The protein below binds the small molecule below.
Small molecule (SMILES): C[C@]12CCC(=O)C[C@@H]1CC[C@@H]1[C@@H]2CC[C@]2(C)[C@@H](O)CC[C@@H]12

Sequence of chain 1.A:
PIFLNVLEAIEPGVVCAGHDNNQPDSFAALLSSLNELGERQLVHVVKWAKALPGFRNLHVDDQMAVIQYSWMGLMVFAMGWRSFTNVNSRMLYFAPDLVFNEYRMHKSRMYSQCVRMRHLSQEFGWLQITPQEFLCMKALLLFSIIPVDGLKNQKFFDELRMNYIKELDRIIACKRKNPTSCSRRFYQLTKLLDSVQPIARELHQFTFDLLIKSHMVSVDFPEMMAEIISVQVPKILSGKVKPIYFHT

Binding-site contacts:
Ligand atom C18 contacts residue THR209 of chain 1.A at 3.3 Å.
Ligand atom C12 contacts residue LEU36 of chain 1.A at 3.5 Å (hydrophobic).
Ligand atom C17 contacts residue THR209 of chain 1.A at 3.7 Å.
Ligand atom C2 contacts residue LEU39 of chain 1.A at 4.0 Å (hydrophobic).
Ligand atom C12 contacts residue ASN37 of chain 1.A at 3.1 Å.
Ligand atom O3 contacts residue PHE96 of chain 1.A at 3.7 Å.
Ligand atom C19 contacts residue MET77 of chain 1.A at 3.8 Å (hydrophobic).
Ligand atom O3 contacts residue LEU39 of chain 1.A at 4.1 Å.
Ligand atom C18 contacts residue MET74 of chain 1.A at 3.8 Å (hydrophobic).
Ligand atom C3 contacts residue MET77 of chain 1.A at 4.1 Å (hydrophobic).
Ligand atom C16 contacts residue THR209 of chain 1.A at 3.8 Å.
Ligand atom C13 contacts residue THR209 of chain 1.A at 4.1 Å.
Ligand atom C16 contacts residue LEU33 of chain 1.A at 4.0 Å (hydrophobic).
Ligand atom C6 contacts residue PHE96 of chain 1.A at 4.0 Å (hydrophobic).
Ligand atom C2 contacts residue MET77 of chain 1.A at 3.9 Å (hydrophobic).
Ligand atom C6 contacts residue VAL78 of chain 1.A at 4.1 Å (hydrophobic).
Ligand atom O17 contacts residue PHE223 of chain 1.A at 3.7 Å.
Ligand atom C7 contacts residue LEU205 of chain 1.A at 4.2 Å (hydrophobic).
Ligand atom C19 contacts residue MET74 of chain 1.A at 4.2 Å (hydrophobic).
Ligand atom C18 contacts residue ASN37 of chain 1.A at 4.2 Å.
Ligand atom C16 contacts residue PHE208 of chain 1.A at 3.8 Å (hydrophobic).
Ligand atom C1 contacts residue LEU36 of chain 1.A at 4.0 Å (hydrophobic).
Ligand atom O3 contacts residue MET77 of chain 1.A at 4.2 Å.
Ligand atom C4 contacts residue MET77 of chain 1.A at 4.0 Å (hydrophobic).
Ligand atom C11 contacts residue LEU36 of chain 1.A at 3.3 Å (hydrophobic).
Ligand atom C4 contacts residue PHE96 of chain 1.A at 3.8 Å (hydrophobic).
Ligand atom C17 contacts residue LEU33 of chain 1.A at 3.9 Å (hydrophobic).
Ligand atom O3 contacts residue MET81 of chain 1.A at 3.5 Å.
Ligand atom O17 contacts residue LEU212 of chain 1.A at 3.7 Å.
Ligand atom O17 contacts residue ASN37 of chain 1.A at 2.6 Å (h-bond).
Ligand atom C1 contacts residue LEU39 of chain 1.A at 4.1 Å (hydrophobic).
Ligand atom C17 contacts residue ASN37 of chain 1.A at 3.2 Å.
Ligand atom C5 contacts residue PHE96 of chain 1.A at 3.8 Å (hydrophobic).
Ligand atom O17 contacts residue THR209 of chain 1.A at 2.8 Å (h-bond).
Ligand atom C3 contacts residue PHE96 of chain 1.A at 3.9 Å (hydrophobic).
Ligand atom C9 contacts residue LEU36 of chain 1.A at 3.9 Å (hydrophobic).
Ligand atom O3 contacts residue ARG84 of chain 1.A at 3.1 Å (salt-bridge).
Ligand atom C4 contacts residue MET81 of chain 1.A at 4.1 Å (hydrophobic).
Ligand atom C6 contacts residue LEU205 of chain 1.A at 4.1 Å (hydrophobic).
Ligand atom C13 contacts residue ASN37 of chain 1.A at 3.5 Å.